A protein and the small-molecule ligand that binds it are described below.
Small molecule (SMILES): O=C([O-])C(=O)[O-]

Binding-site contacts:
Ligand atom C2 contacts residue ASP316 of chain 1.C at 3.6 Å.
Ligand atom O4 contacts residue ALA313 of chain 1.C at 3.1 Å.
Ligand atom C2 contacts residue GLY315 of chain 1.C at 3.6 Å.
Ligand atom C2 contacts residue THR348 of chain 1.C at 3.4 Å.
Ligand atom C2 contacts residue GLU292 of chain 1.C at 3.8 Å.
Ligand atom O4 contacts residue ASP316 of chain 1.C at 3.8 Å.
Ligand atom O1 contacts residue MET311 of chain 1.C at 4.4 Å.
Ligand atom C2 contacts residue ALA313 of chain 1.C at 3.5 Å (hydrophobic).
Ligand atom C1 contacts residue MG1 of chain 1.P at 3.0 Å.
Ligand atom C1 contacts residue THR348 of chain 1.C at 3.6 Å.
Ligand atom O3 contacts residue MG1 of chain 1.P at 2.1 Å.
Ligand atom O2 contacts residue GLU292 of chain 1.C at 3.2 Å (salt-bridge).
Ligand atom O3 contacts residue ALA313 of chain 1.C at 4.4 Å.
Ligand atom O2 contacts residue MG1 of chain 1.P at 2.5 Å.
Ligand atom C2 contacts residue ARG314 of chain 1.C at 4.3 Å.
Ligand atom C1 contacts residue ALA313 of chain 1.C at 3.7 Å (hydrophobic).
Ligand atom O4 contacts residue GLY315 of chain 1.C at 2.7 Å (h-bond).
Ligand atom O1 contacts residue MET380 of chain 1.C at 4.2 Å.
Ligand atom C2 contacts residue MG1 of chain 1.P at 3.2 Å.
Ligand atom O4 contacts residue THR348 of chain 1.C at 2.6 Å (h-bond).
Ligand atom O1 contacts residue THR348 of chain 1.C at 3.0 Å (h-bond).
Ligand atom O3 contacts residue GLU292 of chain 1.C at 3.2 Å (salt-bridge).
Ligand atom O4 contacts residue ARG314 of chain 1.C at 3.2 Å (salt-bridge).
Ligand atom O3 contacts residue ASP316 of chain 1.C at 4.0 Å.
Ligand atom C1 contacts residue GLU292 of chain 1.C at 3.8 Å.
Ligand atom O2 contacts residue ALA313 of chain 1.C at 4.0 Å.
Ligand atom O2 contacts residue GLY315 of chain 1.C at 3.6 Å.
Ligand atom O1 contacts residue MG1 of chain 1.P at 4.2 Å.
Ligand atom O4 contacts residue MG1 of chain 1.P at 4.4 Å.
Ligand atom O2 contacts residue ASP316 of chain 1.C at 2.7 Å (salt-bridge).
Ligand atom O1 contacts residue ALA313 of chain 1.C at 3.9 Å.
Ligand atom O3 contacts residue LYS290 of chain 1.C at 3.0 Å (salt-bridge).
Ligand atom C1 contacts residue LYS290 of chain 1.C at 3.7 Å.
Ligand atom O1 contacts residue LYS290 of chain 1.C at 3.8 Å.

Sequence of chain 1.C:
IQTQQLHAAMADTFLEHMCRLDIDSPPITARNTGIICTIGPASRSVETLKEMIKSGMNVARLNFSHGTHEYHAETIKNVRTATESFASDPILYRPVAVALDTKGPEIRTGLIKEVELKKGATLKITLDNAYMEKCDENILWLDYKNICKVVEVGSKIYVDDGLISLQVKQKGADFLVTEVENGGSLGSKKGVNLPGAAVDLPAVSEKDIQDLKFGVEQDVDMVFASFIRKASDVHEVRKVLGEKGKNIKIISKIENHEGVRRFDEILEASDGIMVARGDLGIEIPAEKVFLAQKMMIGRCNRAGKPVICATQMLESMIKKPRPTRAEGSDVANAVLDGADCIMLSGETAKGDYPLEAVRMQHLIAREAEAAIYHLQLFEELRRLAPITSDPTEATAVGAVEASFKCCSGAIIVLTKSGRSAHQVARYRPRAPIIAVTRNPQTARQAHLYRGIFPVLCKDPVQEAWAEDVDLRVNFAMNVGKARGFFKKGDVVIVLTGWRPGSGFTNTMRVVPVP